Sequence of chain 1.A:
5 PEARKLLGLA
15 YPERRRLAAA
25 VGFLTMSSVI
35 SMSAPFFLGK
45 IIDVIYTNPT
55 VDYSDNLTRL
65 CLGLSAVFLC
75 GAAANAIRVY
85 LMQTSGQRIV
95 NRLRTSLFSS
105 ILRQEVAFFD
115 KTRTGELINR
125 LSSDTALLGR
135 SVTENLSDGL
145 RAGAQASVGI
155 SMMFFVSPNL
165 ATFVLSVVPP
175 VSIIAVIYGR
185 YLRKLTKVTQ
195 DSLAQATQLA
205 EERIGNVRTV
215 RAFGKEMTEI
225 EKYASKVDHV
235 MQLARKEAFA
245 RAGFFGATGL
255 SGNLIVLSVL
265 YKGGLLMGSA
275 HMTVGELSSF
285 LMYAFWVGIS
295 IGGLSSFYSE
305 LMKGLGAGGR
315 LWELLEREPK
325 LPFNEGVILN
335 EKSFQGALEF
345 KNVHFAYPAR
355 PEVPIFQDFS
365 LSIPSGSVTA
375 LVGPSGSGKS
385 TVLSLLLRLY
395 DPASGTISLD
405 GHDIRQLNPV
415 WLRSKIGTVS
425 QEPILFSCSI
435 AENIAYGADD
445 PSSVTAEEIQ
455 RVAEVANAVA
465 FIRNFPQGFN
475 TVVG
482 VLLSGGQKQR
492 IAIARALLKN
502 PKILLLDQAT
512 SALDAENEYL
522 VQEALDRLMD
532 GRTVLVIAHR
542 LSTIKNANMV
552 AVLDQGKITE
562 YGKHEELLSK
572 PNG

The protein below binds the small molecule below.
Small molecule (SMILES): CC(C)CCC[C@@H](C)[C@H]1CC[C@H]2[C@@H]3CC=C4C[C@@H](O)CC[C@]4(C)[C@H]3CC[C@]12C

Binding-site contacts:
Ligand atom C7 contacts residue IE51 of chain 1.C at 3.5 Å.
Ligand atom C13 contacts residue IE51 of chain 1.C at 4.5 Å.
Ligand atom C5 contacts residue IE51 of chain 1.C at 4.1 Å.
Ligand atom C11 contacts residue IE51 of chain 1.C at 3.9 Å.
Ligand atom C24 contacts residue IE51 of chain 1.C at 4.3 Å.
Ligand atom C17 contacts residue IE51 of chain 1.C at 4.2 Å.
Ligand atom C14 contacts residue IE51 of chain 1.C at 3.8 Å.
Ligand atom C12 contacts residue IE51 of chain 1.C at 3.5 Å.
Ligand atom C23 contacts residue PHE289 of chain 1.A at 4.2 Å (hydrophobic).
Ligand atom C26 contacts residue LEU285 of chain 1.A at 3.9 Å (hydrophobic).
Ligand atom C12 contacts residue PHE289 of chain 1.A at 3.1 Å (hydrophobic).
Ligand atom C15 contacts residue IE51 of chain 1.C at 4.2 Å.
Ligand atom C20 contacts residue PHE289 of chain 1.A at 4.3 Å (hydrophobic).
Ligand atom C23 contacts residue IE51 of chain 1.C at 3.6 Å.
Ligand atom C9 contacts residue IE51 of chain 1.C at 4.1 Å.
Ligand atom C27 contacts residue PHE289 of chain 1.A at 2.9 Å (hydrophobic).
Ligand atom C1 contacts residue IE51 of chain 1.C at 4.3 Å.
Ligand atom C24 contacts residue VAL260 of chain 1.A at 4.1 Å (hydrophobic).
Ligand atom C6 contacts residue IE51 of chain 1.C at 3.4 Å.
Ligand atom C21 contacts residue PHE289 of chain 1.A at 3.1 Å (hydrophobic).
Ligand atom C17 contacts residue PHE289 of chain 1.A at 4.5 Å (hydrophobic).
Ligand atom O1 contacts residue IE51 of chain 1.C at 4.3 Å.
Ligand atom C8 contacts residue IE51 of chain 1.C at 4.3 Å.
Ligand atom C11 contacts residue PHE289 of chain 1.A at 4.0 Å (hydrophobic).
Ligand atom C27 contacts residue LEU285 of chain 1.A at 3.8 Å (hydrophobic).
Ligand atom C3 contacts residue IE51 of chain 1.C at 4.0 Å.
Ligand atom C27 contacts residue IE51 of chain 1.C at 3.6 Å.
Ligand atom C13 contacts residue PHE289 of chain 1.A at 4.2 Å (hydrophobic).
Ligand atom C11 contacts residue ILE293 of chain 1.A at 4.5 Å (hydrophobic).
Ligand atom C18 contacts residue PHE289 of chain 1.A at 4.4 Å (hydrophobic).
Ligand atom C4 contacts residue IE51 of chain 1.C at 4.3 Å.
Ligand atom C25 contacts residue PHE289 of chain 1.A at 4.1 Å (hydrophobic).